Sequence of chain 1.A:
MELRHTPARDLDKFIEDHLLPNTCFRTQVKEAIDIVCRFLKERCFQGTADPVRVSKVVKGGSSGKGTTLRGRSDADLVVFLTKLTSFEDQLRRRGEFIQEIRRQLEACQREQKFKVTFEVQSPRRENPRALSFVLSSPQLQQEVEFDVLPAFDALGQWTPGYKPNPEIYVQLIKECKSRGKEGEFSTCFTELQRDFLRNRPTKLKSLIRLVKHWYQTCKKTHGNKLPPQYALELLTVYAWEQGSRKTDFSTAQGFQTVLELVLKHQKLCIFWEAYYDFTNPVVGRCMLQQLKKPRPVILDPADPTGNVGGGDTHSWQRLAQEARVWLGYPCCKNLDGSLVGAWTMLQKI

A protein and the small-molecule ligand that binds it are described below.
Small molecule (SMILES): Nc1ncnc2c1ncn2[C@@H]1O[C@H](CO[P](=O)(O)C[P](=O)(O)OP(=O)(O)O)[C@@H](O)[C@H]1O

Binding-site contacts:
Ligand atom PA contacts residue APC1 of chain 1.E at 3.1 Å.
Ligand atom O3G contacts residue ASP74 of chain 1.A at 3.1 Å (salt-bridge).
Ligand atom O2G contacts residue GLN229 of chain 1.A at 2.8 Å (h-bond).
Ligand atom C5' contacts residue ASP76 of chain 1.A at 3.4 Å.
Ligand atom O5' contacts residue APC1 of chain 1.E at 3.2 Å (h-bond).
Ligand atom O3B contacts residue LYS212 of chain 1.A at 3.1 Å (salt-bridge).
Ligand atom PG contacts residue LYS212 of chain 1.A at 3.5 Å.
Ligand atom O2' contacts residue LYS65 of chain 1.A at 3.2 Å (salt-bridge).
Ligand atom O2B contacts residue MG1 of chain 1.F at 2.0 Å.
Ligand atom C2' contacts residue GLN193 of chain 1.A at 3.6 Å.
Ligand atom O3' contacts residue GLY61 of chain 1.A at 3.3 Å.
Ligand atom C1' contacts residue GLN193 of chain 1.A at 3.5 Å.
Ligand atom O2B contacts residue ASP76 of chain 1.A at 3.1 Å (salt-bridge).
Ligand atom PG contacts residue SER62 of chain 1.A at 3.4 Å.
Ligand atom C3A contacts residue GLN229 of chain 1.A at 3.5 Å.
Ligand atom O2B contacts residue SER62 of chain 1.A at 2.9 Å (h-bond).
Ligand atom N3 contacts residue GLN193 of chain 1.A at 3.2 Å (h-bond).
Ligand atom N3 contacts residue TYR230 of chain 1.A at 3.5 Å.
Ligand atom O4' contacts residue APC1 of chain 1.E at 3.0 Å.
Ligand atom PB contacts residue MG1 of chain 1.F at 3.2 Å.
Ligand atom O2A contacts residue ASP76 of chain 1.A at 2.9 Å (salt-bridge).
Ligand atom O2A contacts residue MG1 of chain 1.G at 2.5 Å.
Ligand atom O1G contacts residue SER62 of chain 1.A at 2.6 Å (h-bond).
Ligand atom O3' contacts residue LYS65 of chain 1.A at 2.8 Å (salt-bridge).
Ligand atom C4' contacts residue APC1 of chain 1.E at 3.6 Å.
Ligand atom O2A contacts residue APC1 of chain 1.E at 3.0 Å (h-bond).
Ligand atom PA contacts residue MG1 of chain 1.G at 3.5 Å.
Ligand atom O3B contacts residue SER62 of chain 1.A at 3.4 Å.
Ligand atom O1G contacts residue LYS212 of chain 1.A at 2.9 Å (salt-bridge).
Ligand atom C4 contacts residue TYR230 of chain 1.A at 3.5 Å (hydrophobic).
Ligand atom O2A contacts residue ASP74 of chain 1.A at 3.3 Å (salt-bridge).
Ligand atom PA contacts residue MG1 of chain 1.F at 3.3 Å.
Ligand atom PG contacts residue MG1 of chain 1.F at 3.5 Å.
Ligand atom O3B contacts residue GLN229 of chain 1.A at 3.3 Å (h-bond).
Ligand atom O2B contacts residue GLY61 of chain 1.A at 3.5 Å.
Ligand atom O1A contacts residue APC1 of chain 1.E at 2.9 Å (h-bond).
Ligand atom O3G contacts residue MG1 of chain 1.F at 2.1 Å.
Ligand atom O2A contacts residue MG1 of chain 1.F at 2.1 Å.
Ligand atom O2' contacts residue GLN193 of chain 1.A at 2.7 Å (h-bond).
Ligand atom O1G contacts residue SER73 of chain 1.A at 2.5 Å (h-bond).